This protein binds this small molecule.
Small molecule (SMILES): CC(=O)N[C@@H]1[C@@H](O)[C@H](O)[C@@H](CO)O[C@H]1O

Sequence of chain 2.A:
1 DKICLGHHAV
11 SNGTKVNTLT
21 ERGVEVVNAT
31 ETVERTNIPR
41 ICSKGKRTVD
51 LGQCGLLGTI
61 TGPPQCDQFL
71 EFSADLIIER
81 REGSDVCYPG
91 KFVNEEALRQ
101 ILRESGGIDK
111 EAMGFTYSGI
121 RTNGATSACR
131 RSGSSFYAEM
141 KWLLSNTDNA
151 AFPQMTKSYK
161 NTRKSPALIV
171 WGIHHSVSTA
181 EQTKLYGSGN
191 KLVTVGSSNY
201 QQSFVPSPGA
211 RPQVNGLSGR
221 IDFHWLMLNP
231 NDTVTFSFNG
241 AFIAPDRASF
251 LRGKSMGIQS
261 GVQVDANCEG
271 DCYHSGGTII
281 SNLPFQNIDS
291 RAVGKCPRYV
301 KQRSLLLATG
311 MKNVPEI

Binding-site contacts:
Ligand atom C8 contacts residue ASN231 of chain 2.A at 4.4 Å.
Ligand atom C8 contacts residue PRO230 of chain 2.A at 4.2 Å (hydrophobic).
Ligand atom O5 contacts residue ASN231 of chain 2.A at 2.4 Å (h-bond).
Ligand atom N2 contacts residue ASN231 of chain 2.A at 2.8 Å (h-bond).
Ligand atom C4 contacts residue ASN231 of chain 2.A at 4.2 Å.
Ligand atom O7 contacts residue ASN231 of chain 2.A at 3.3 Å (h-bond).
Ligand atom C5 contacts residue ASN231 of chain 2.A at 3.7 Å.
Ligand atom C2 contacts residue ASN231 of chain 2.A at 2.4 Å.
Ligand atom C3 contacts residue ASN231 of chain 2.A at 3.7 Å.
Ligand atom C1 contacts residue ASN231 of chain 2.A at 1.4 Å.
Ligand atom C7 contacts residue ASN231 of chain 2.A at 3.2 Å.